Binding-site contacts:
Ligand atom C1 contacts residue TYR242 of chain 1.C at 3.4 Å (hydrophobic).
Ligand atom O4 contacts residue ASN141 of chain 1.C at 3.5 Å (h-bond).
Ligand atom C4 contacts residue GLU104 of chain 1.C at 3.5 Å.
Ligand atom C5 contacts residue TYR242 of chain 1.C at 3.9 Å (hydrophobic).
Ligand atom C3 contacts residue ASN164 of chain 1.C at 4.0 Å.
Ligand atom O1P contacts residue ARG262 of chain 1.C at 3.2 Å (salt-bridge).
Ligand atom P contacts residue ARG88 of chain 1.C at 3.7 Å.
Ligand atom C3 contacts residue NAD1 of chain 1.O at 3.4 Å.
Ligand atom O1P contacts residue TYR13 of chain 1.C at 4.0 Å.
Ligand atom C2 contacts residue TYR242 of chain 1.C at 3.4 Å (hydrophobic).
Ligand atom O2P contacts residue ARG262 of chain 1.C at 2.7 Å (salt-bridge).
Ligand atom C3 contacts residue MN1 of chain 1.P at 3.2 Å.
Ligand atom C3 contacts residue HIS193 of chain 1.C at 3.9 Å.
Ligand atom O2 contacts residue MN1 of chain 1.P at 2.1 Å.
Ligand atom C1 contacts residue ASN164 of chain 1.C at 3.5 Å.
Ligand atom C2 contacts residue ASN164 of chain 1.C at 3.4 Å.
Ligand atom C6 contacts residue GLU104 of chain 1.C at 3.4 Å.
Ligand atom C3 contacts residue ASN141 of chain 1.C at 3.9 Å.
Ligand atom O3P contacts residue ARG88 of chain 1.C at 2.6 Å (salt-bridge).
Ligand atom C2 contacts residue MN1 of chain 1.P at 3.0 Å.
Ligand atom O2 contacts residue HIS193 of chain 1.C at 2.8 Å (h-bond).
Ligand atom O1 contacts residue TYR242 of chain 1.C at 3.3 Å (h-bond).
Ligand atom O2 contacts residue CYS163 of chain 1.C at 3.6 Å (h-bond).
Ligand atom O3P contacts residue VAL266 of chain 1.C at 4.0 Å.
Ligand atom O2P contacts residue ARG88 of chain 1.C at 3.1 Å (salt-bridge).
Ligand atom C2 contacts residue HIS193 of chain 1.C at 3.1 Å.
Ligand atom O5 contacts residue TYR242 of chain 1.C at 3.1 Å (h-bond).
Ligand atom C4 contacts residue TYR242 of chain 1.C at 3.8 Å (hydrophobic).
Ligand atom O4 contacts residue NAD1 of chain 1.O at 3.9 Å.
Ligand atom O3 contacts residue HIS193 of chain 1.C at 3.3 Å.
Ligand atom O2 contacts residue VAL165 of chain 1.C at 3.8 Å.
Ligand atom O3 contacts residue ASN141 of chain 1.C at 2.7 Å (h-bond).
Ligand atom O2 contacts residue NAD1 of chain 1.O at 3.1 Å (h-bond).
Ligand atom O2 contacts residue ASN164 of chain 1.C at 2.4 Å (h-bond).
Ligand atom O1 contacts residue ASN164 of chain 1.C at 3.6 Å.
Ligand atom O3 contacts residue MN1 of chain 1.P at 2.5 Å.
Ligand atom O4 contacts residue GLU104 of chain 1.C at 2.8 Å (salt-bridge).
Ligand atom O3 contacts residue NAD1 of chain 1.O at 2.8 Å.
Ligand atom C2 contacts residue NAD1 of chain 1.O at 3.8 Å.
Ligand atom P contacts residue ARG262 of chain 1.C at 3.9 Å.

This protein binds this small molecule.
Small molecule (SMILES): O=P(O)(O)OC[C@H]1O[C@H](O)[C@H](O)[C@@H](O)[C@@H]1O

Sequence of chain 1.C:
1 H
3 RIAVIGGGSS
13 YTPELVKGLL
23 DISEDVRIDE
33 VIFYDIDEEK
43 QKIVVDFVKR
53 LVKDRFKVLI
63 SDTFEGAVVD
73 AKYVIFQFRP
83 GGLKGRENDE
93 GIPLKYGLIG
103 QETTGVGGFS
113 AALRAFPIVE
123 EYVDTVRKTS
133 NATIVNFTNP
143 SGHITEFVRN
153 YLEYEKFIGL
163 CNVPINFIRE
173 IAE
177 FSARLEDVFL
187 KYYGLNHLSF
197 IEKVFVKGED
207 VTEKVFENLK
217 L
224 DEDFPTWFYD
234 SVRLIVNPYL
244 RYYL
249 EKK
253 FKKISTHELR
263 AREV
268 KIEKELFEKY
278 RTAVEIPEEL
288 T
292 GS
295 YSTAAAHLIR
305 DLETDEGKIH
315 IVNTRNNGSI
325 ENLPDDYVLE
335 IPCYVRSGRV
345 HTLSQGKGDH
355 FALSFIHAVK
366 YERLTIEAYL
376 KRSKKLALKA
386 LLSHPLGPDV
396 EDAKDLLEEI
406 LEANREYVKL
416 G